A small-molecule ligand and the protein it binds are described below.
Small molecule (SMILES): CSCC[C@H](N)C(=O)O

Sequence of chain 1.B:
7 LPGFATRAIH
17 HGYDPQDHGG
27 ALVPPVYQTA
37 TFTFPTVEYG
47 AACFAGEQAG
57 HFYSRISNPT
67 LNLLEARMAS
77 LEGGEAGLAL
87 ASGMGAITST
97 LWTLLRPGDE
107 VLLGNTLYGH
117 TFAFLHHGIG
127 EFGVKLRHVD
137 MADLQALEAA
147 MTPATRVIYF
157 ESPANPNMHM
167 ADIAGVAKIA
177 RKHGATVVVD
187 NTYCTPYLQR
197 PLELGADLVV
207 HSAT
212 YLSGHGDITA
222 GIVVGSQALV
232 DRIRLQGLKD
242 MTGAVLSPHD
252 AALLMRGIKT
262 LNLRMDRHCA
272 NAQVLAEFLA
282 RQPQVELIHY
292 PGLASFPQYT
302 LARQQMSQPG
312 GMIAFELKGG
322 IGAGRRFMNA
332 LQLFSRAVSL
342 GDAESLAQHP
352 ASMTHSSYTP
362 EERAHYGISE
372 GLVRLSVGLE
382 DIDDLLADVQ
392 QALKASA

Binding-site contacts:
Ligand atom C contacts residue SER340 of chain 1.B at 3.8 Å.
Ligand atom N contacts residue SER340 of chain 1.B at 3.9 Å.
Ligand atom OXT contacts residue TYR114 of chain 1.B at 4.1 Å.
Ligand atom CG contacts residue VAL339 of chain 1.B at 4.2 Å (hydrophobic).
Ligand atom C contacts residue ARG375 of chain 1.B at 3.6 Å.
Ligand atom SD contacts residue HIS116 of chain 1.B at 3.5 Å (h-bond).
Ligand atom N contacts residue TYR59 of chain 1.A at 4.2 Å.
Ligand atom CE contacts residue THR355 of chain 1.B at 4.5 Å.
Ligand atom N contacts residue LLP211 of chain 1.B at 3.3 Å (h-bond).
Ligand atom CE contacts residue PHE58 of chain 1.A at 4.5 Å (hydrophobic).
Ligand atom CB contacts residue VAL339 of chain 1.B at 4.2 Å (hydrophobic).
Ligand atom O contacts residue GLN349 of chain 1.B at 3.4 Å (h-bond).
Ligand atom CA contacts residue SER340 of chain 1.B at 3.6 Å.
Ligand atom OXT contacts residue ARG375 of chain 1.B at 3.0 Å (salt-bridge).
Ligand atom C contacts residue TYR114 of chain 1.B at 3.8 Å (hydrophobic).
Ligand atom OXT contacts residue LEU341 of chain 1.B at 3.5 Å.
Ligand atom CA contacts residue VAL339 of chain 1.B at 3.8 Å (hydrophobic).
Ligand atom SD contacts residue TYR114 of chain 1.B at 4.4 Å.
Ligand atom SD contacts residue VAL339 of chain 1.B at 3.6 Å.
Ligand atom CE contacts residue PHE50 of chain 1.A at 4.1 Å (hydrophobic).
Ligand atom CA contacts residue TYR114 of chain 1.B at 3.6 Å (hydrophobic).
Ligand atom O contacts residue TYR114 of chain 1.B at 4.3 Å.
Ligand atom OXT contacts residue SER340 of chain 1.B at 3.8 Å.
Ligand atom SD contacts residue TYR59 of chain 1.A at 4.2 Å.
Ligand atom CG contacts residue TYR114 of chain 1.B at 2.9 Å (hydrophobic).
Ligand atom C contacts residue VAL339 of chain 1.B at 4.4 Å (hydrophobic).
Ligand atom CE contacts residue HIS116 of chain 1.B at 3.5 Å.
Ligand atom OXT contacts residue LLP211 of chain 1.B at 4.2 Å.
Ligand atom C contacts residue GLN349 of chain 1.B at 3.9 Å.
Ligand atom SD contacts residue PHE58 of chain 1.A at 4.2 Å.
Ligand atom CB contacts residue TYR114 of chain 1.B at 3.3 Å (hydrophobic).
Ligand atom CG contacts residue HIS116 of chain 1.B at 3.7 Å.
Ligand atom N contacts residue TYR114 of chain 1.B at 3.3 Å.
Ligand atom OXT contacts residue GLN349 of chain 1.B at 4.2 Å.
Ligand atom O contacts residue ARG375 of chain 1.B at 3.4 Å (salt-bridge).

Sequence of chain 1.A:
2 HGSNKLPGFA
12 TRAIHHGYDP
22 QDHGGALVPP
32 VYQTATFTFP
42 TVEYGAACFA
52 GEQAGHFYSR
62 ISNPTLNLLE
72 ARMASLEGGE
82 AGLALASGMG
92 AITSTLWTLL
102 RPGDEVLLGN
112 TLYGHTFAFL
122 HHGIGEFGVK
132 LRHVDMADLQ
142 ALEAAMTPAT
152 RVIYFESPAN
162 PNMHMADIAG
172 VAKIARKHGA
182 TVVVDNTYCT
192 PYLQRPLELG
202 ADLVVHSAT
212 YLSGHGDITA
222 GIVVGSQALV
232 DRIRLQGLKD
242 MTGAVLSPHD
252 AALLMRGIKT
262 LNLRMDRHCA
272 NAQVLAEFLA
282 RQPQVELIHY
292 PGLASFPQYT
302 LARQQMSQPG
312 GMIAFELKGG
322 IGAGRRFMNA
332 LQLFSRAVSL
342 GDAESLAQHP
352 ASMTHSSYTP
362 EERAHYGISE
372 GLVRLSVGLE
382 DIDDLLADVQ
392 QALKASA